A protein and the small-molecule ligand that binds it are described below.
Small molecule (SMILES): Oc1ccc2c(c1)O[C@@H](c1ccc(OCCN3CC(CF)C3)cc1)C1=C2CCOc2cc(O)ccc21

Sequence of chain 1.D:
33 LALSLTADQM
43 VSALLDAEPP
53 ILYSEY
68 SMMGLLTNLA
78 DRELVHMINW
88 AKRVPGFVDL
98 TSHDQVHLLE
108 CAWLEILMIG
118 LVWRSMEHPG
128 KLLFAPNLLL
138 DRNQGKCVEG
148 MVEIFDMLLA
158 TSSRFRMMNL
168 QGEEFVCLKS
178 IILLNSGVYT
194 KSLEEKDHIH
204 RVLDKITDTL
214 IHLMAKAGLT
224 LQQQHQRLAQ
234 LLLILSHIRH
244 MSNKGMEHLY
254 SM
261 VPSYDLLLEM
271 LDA

Binding-site contacts:
Ligand atom C23 contacts residue G9J1 of chain 1.L at 0.6 Å.
Ligand atom N32 contacts residue G9J1 of chain 1.L at 2.9 Å.
Ligand atom C3 contacts residue ALA77 of chain 1.D at 3.4 Å (hydrophobic).
Ligand atom C19 contacts residue G9J1 of chain 1.L at 1.3 Å.
Ligand atom C12 contacts residue LEU155 of chain 1.D at 3.3 Å (hydrophobic).
Ligand atom C1 contacts residue G9J1 of chain 1.L at 0.5 Å.
Ligand atom C17 contacts residue G9J1 of chain 1.L at 1.3 Å.
Ligand atom O27 contacts residue LEU73 of chain 1.D at 3.3 Å (h-bond).
Ligand atom C14 contacts residue G9J1 of chain 1.L at 1.3 Å.
Ligand atom O20 contacts residue G9J1 of chain 1.L at 1.2 Å (h-bond).
Ligand atom O20 contacts residue ILE151 of chain 1.D at 3.0 Å.
Ligand atom C30 contacts residue G9J1 of chain 1.L at 1.0 Å.
Ligand atom C25 contacts residue G9J1 of chain 1.L at 0.7 Å.
Ligand atom C3 contacts residue G9J1 of chain 1.L at 0.6 Å.
Ligand atom C31 contacts residue G9J1 of chain 1.L at 1.8 Å.
Ligand atom C22 contacts residue G9J1 of chain 1.L at 0.4 Å.
Ligand atom O27 contacts residue G9J1 of chain 1.L at 0.6 Å (h-bond).
Ligand atom N32 contacts residue VAL261 of chain 1.D at 3.0 Å (h-bond).
Ligand atom C5 contacts residue G9J1 of chain 1.L at 0.6 Å.
Ligand atom C7 contacts residue G9J1 of chain 1.L at 0.5 Å.
Ligand atom O28 contacts residue G9J1 of chain 1.L at 1.8 Å.
Ligand atom C11 contacts residue G9J1 of chain 1.L at 0.2 Å.
Ligand atom O28 contacts residue GLU80 of chain 1.D at 2.8 Å (salt-bridge).
Ligand atom C33 contacts residue VAL261 of chain 1.D at 3.3 Å (hydrophobic).
Ligand atom C16 contacts residue G9J1 of chain 1.L at 1.3 Å.
Ligand atom O20 contacts residue HIS251 of chain 1.D at 3.3 Å.
Ligand atom C2 contacts residue ALA77 of chain 1.D at 3.3 Å (hydrophobic).
Ligand atom C26 contacts residue G9J1 of chain 1.L at 0.6 Å.
Ligand atom C18 contacts residue G9J1 of chain 1.L at 0.2 Å.
Ligand atom O13 contacts residue G9J1 of chain 1.L at 2.5 Å.
Ligand atom C10 contacts residue G9J1 of chain 1.L at 0.3 Å.
Ligand atom C15 contacts residue G9J1 of chain 1.L at 0.6 Å.
Ligand atom C24 contacts residue G9J1 of chain 1.L at 0.8 Å.
Ligand atom C21 contacts residue G9J1 of chain 1.L at 0.4 Å.
Ligand atom C2 contacts residue G9J1 of chain 1.L at 0.5 Å.
Ligand atom C9 contacts residue G9J1 of chain 1.L at 0.4 Å.
Ligand atom O29 contacts residue G9J1 of chain 1.L at 1.1 Å.
Ligand atom C4 contacts residue G9J1 of chain 1.L at 0.6 Å.
Ligand atom C12 contacts residue G9J1 of chain 1.L at 1.4 Å.
Ligand atom C6 contacts residue G9J1 of chain 1.L at 0.5 Å.